A protein and the small-molecule ligand that binds it are described below.
Small molecule (SMILES): CC(=O)N[C@@H]1[C@@H](O)[C@H](O)[C@@H](CO)O[C@H]1O

Sequence of chain 47.A:
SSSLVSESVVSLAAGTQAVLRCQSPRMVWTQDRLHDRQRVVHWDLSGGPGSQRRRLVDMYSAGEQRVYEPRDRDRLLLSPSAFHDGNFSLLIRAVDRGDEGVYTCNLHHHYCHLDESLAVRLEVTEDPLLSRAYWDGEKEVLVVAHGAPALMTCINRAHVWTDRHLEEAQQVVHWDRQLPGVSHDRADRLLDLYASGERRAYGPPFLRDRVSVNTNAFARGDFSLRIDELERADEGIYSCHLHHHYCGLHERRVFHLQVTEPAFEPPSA

Binding-site contacts:
Ligand atom C1 contacts residue SER89 of chain 47.A at 4.5 Å.
Ligand atom C1 contacts residue ASN87 of chain 47.A at 1.4 Å.
Ligand atom C3 contacts residue ASN87 of chain 47.A at 3.8 Å.
Ligand atom C6 contacts residue LEU91 of chain 47.A at 3.7 Å (hydrophobic).
Ligand atom N2 contacts residue ASN87 of chain 47.A at 2.8 Å (h-bond).
Ligand atom O5 contacts residue ASN87 of chain 47.A at 2.4 Å (h-bond).
Ligand atom O7 contacts residue ASP85 of chain 47.A at 3.4 Å (salt-bridge).
Ligand atom C7 contacts residue ASN87 of chain 47.A at 3.1 Å.
Ligand atom C2 contacts residue ASN87 of chain 47.A at 2.4 Å.
Ligand atom O4 contacts residue LEU151 of chain 47.A at 4.1 Å.
Ligand atom C5 contacts residue LEU151 of chain 47.A at 4.1 Å (hydrophobic).
Ligand atom C7 contacts residue ASP85 of chain 47.A at 4.4 Å.
Ligand atom C8 contacts residue ASN87 of chain 47.A at 4.3 Å.
Ligand atom O7 contacts residue ASN87 of chain 47.A at 3.0 Å (h-bond).
Ligand atom C4 contacts residue ASN87 of chain 47.A at 4.2 Å.
Ligand atom C5 contacts residue ASN87 of chain 47.A at 3.7 Å.
Ligand atom O6 contacts residue LEU91 of chain 47.A at 4.1 Å.
Ligand atom C6 contacts residue LEU151 of chain 47.A at 3.8 Å (hydrophobic).